The small molecule below binds the protein below.
Small molecule (SMILES): NC(N)=NCCC[C@H](NC(=O)[C@@H]1CCCN1)C(=O)N[C@H](C=O)Cc1cnc[nH]1

Sequence of chain 3.Q:
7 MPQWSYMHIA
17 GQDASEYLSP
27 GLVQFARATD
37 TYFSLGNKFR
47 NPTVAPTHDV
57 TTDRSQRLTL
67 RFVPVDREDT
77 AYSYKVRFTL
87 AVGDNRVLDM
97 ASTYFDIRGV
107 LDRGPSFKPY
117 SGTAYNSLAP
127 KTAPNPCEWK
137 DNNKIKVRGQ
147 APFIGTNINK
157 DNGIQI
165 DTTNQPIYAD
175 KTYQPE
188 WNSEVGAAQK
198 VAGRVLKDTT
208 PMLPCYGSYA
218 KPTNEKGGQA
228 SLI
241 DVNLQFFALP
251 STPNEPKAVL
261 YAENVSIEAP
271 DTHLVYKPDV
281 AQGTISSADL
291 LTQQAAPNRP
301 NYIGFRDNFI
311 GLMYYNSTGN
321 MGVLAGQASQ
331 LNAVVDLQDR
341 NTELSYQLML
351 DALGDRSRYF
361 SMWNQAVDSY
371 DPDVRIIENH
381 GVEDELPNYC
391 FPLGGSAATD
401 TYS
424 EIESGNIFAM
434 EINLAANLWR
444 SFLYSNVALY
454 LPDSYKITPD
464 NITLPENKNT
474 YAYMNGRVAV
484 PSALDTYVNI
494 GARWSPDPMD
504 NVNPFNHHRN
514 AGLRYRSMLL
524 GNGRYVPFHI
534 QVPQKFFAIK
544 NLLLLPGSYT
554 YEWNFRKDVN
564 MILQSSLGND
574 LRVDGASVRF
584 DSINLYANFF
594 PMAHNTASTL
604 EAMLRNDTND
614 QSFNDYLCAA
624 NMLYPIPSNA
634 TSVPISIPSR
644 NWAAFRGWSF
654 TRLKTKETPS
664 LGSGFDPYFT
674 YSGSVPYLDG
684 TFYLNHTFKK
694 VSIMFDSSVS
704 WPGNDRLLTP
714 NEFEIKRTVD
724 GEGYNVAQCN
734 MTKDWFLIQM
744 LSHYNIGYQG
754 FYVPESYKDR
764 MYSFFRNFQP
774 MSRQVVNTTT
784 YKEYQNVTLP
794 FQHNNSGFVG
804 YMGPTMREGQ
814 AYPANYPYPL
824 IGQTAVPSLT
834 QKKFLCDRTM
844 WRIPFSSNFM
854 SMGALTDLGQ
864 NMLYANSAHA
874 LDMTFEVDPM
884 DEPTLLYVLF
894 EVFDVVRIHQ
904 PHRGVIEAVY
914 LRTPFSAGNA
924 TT

Sequence of chain 3.S:
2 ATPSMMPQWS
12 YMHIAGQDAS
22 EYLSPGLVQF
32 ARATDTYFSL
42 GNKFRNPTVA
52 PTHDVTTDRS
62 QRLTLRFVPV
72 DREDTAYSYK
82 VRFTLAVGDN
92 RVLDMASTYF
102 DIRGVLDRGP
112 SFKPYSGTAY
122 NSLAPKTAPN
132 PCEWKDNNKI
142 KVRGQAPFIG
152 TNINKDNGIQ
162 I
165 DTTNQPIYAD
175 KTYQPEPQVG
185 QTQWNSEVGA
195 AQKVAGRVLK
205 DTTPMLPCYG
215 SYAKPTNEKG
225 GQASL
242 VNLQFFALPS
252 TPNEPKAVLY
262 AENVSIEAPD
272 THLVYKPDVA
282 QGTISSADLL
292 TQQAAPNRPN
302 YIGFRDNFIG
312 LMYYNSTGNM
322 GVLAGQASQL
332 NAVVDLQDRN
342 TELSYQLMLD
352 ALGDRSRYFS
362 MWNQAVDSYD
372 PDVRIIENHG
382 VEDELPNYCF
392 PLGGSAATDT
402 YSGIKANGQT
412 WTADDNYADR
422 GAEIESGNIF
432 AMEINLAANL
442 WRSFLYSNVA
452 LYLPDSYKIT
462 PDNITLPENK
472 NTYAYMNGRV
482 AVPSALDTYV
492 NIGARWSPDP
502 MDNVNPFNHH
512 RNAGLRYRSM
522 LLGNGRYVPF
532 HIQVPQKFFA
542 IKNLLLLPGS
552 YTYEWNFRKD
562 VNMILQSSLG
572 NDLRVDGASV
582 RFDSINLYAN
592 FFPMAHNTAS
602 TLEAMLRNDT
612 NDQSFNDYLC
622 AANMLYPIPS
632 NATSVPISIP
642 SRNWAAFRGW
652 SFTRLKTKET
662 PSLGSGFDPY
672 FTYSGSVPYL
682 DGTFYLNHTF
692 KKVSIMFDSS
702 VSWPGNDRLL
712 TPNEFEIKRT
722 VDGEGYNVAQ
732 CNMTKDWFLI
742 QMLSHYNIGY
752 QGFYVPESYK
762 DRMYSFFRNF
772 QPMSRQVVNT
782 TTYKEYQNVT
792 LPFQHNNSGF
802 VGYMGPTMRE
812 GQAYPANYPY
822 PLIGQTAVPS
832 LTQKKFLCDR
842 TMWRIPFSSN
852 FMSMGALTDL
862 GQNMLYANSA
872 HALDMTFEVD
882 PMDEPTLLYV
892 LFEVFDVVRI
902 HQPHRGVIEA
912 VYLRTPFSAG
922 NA

Binding-site contacts:
Ligand atom N contacts residue ASN617 of chain 3.Q at 3.6 Å.
Ligand atom CB contacts residue TYR619 of chain 3.Q at 3.0 Å (hydrophobic).
Ligand atom CD2 contacts residue ARG845 of chain 3.Q at 3.5 Å.
Ligand atom CG contacts residue TYR619 of chain 3.Q at 3.8 Å (hydrophobic).
Ligand atom CD contacts residue ASN617 of chain 3.Q at 3.2 Å.
Ligand atom O contacts residue ARG845 of chain 3.Q at 3.8 Å.
Ligand atom CG contacts residue PHE896 of chain 3.Q at 3.0 Å (hydrophobic).
Ligand atom CE1 contacts residue MET843 of chain 3.Q at 3.6 Å (hydrophobic).
Ligand atom CA contacts residue TYR619 of chain 3.Q at 3.9 Å (hydrophobic).
Ligand atom N contacts residue CYS621 of chain 3.Q at 2.8 Å (h-bond).
Ligand atom CG contacts residue GLU894 of chain 3.Q at 3.9 Å.
Ligand atom CE1 contacts residue LEU620 of chain 3.Q at 3.5 Å (hydrophobic).
Ligand atom CA contacts residue ARG649 of chain 3.Q at 3.4 Å.
Ligand atom N contacts residue TYR619 of chain 3.Q at 3.6 Å.
Ligand atom CB contacts residue GLU894 of chain 3.Q at 3.5 Å.
Ligand atom CA contacts residue TYR619 of chain 3.Q at 3.8 Å (hydrophobic).
Ligand atom N contacts residue TYR619 of chain 3.Q at 3.5 Å (h-bond).
Ligand atom CD contacts residue PHE896 of chain 3.Q at 4.1 Å (hydrophobic).
Ligand atom CB contacts residue PHE896 of chain 3.Q at 3.3 Å (hydrophobic).
Ligand atom CD contacts residue CYS621 of chain 3.Q at 3.6 Å (hydrophobic).
Ligand atom N contacts residue ARG649 of chain 3.Q at 4.1 Å.
Ligand atom CD contacts residue ARG46 of chain 3.S at 4.1 Å.
Ligand atom CB contacts residue ALA857 of chain 3.Q at 3.9 Å (hydrophobic).
Ligand atom NE2 contacts residue GLU894 of chain 3.Q at 4.1 Å.
Ligand atom O contacts residue ALA857 of chain 3.Q at 4.0 Å.
Ligand atom CD contacts residue ASP897 of chain 3.Q at 3.5 Å.
Ligand atom ND1 contacts residue LEU620 of chain 3.Q at 3.0 Å.
Ligand atom CG contacts residue ASN617 of chain 3.Q at 4.1 Å.
Ligand atom CA contacts residue CYS621 of chain 3.Q at 3.7 Å (hydrophobic).
Ligand atom CE1 contacts residue LEU348 of chain 3.Q at 3.9 Å (hydrophobic).
Ligand atom N contacts residue ASP618 of chain 3.Q at 3.9 Å.
Ligand atom CB contacts residue ARG649 of chain 3.Q at 4.1 Å.
Ligand atom CB contacts residue ARG649 of chain 3.Q at 3.6 Å.
Ligand atom CG contacts residue ARG46 of chain 3.S at 3.9 Å.
Ligand atom C contacts residue TYR619 of chain 3.Q at 3.1 Å (hydrophobic).
Ligand atom O contacts residue ARG649 of chain 3.Q at 3.9 Å.
Ligand atom CD2 contacts residue GLU894 of chain 3.Q at 3.7 Å.
Ligand atom CB contacts residue TYR619 of chain 3.Q at 3.8 Å (hydrophobic).
Ligand atom C contacts residue ARG845 of chain 3.Q at 3.6 Å.
Ligand atom O contacts residue TYR619 of chain 3.Q at 2.6 Å.